The protein below binds the small molecule below.
Small molecule (SMILES): O=c1[nH]cnc2c([C@@H]3N[C@H](CO)[C@@H](O)[C@H]3O)c[nH]c12

Sequence of chain 1.C:
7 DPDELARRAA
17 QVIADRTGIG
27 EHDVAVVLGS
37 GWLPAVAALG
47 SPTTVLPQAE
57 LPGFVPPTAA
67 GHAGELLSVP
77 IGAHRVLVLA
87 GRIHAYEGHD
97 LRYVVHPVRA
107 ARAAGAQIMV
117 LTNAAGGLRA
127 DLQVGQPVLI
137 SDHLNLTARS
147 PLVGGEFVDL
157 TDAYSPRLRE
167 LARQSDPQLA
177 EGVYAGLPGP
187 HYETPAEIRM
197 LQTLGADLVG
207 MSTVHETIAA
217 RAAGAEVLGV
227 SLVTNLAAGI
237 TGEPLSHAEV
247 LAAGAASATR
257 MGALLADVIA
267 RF

Binding-site contacts:
Ligand atom N3 contacts residue MET207 of chain 1.C at 3.4 Å.
Ligand atom N1 contacts residue GLU189 of chain 1.C at 2.7 Å (salt-bridge).
Ligand atom C4 contacts residue VAL205 of chain 1.C at 3.8 Å (hydrophobic).
Ligand atom C8 contacts residue ASN231 of chain 1.C at 3.7 Å.
Ligand atom N1 contacts residue VAL205 of chain 1.C at 3.7 Å.
Ligand atom O6 contacts residue LEU241 of chain 1.C at 3.6 Å.
Ligand atom C5' contacts residue TYR188 of chain 1.C at 3.4 Å (hydrophobic).
Ligand atom N4' contacts residue PO41 of chain 1.H at 3.3 Å (h-bond).
Ligand atom C2 contacts residue MET207 of chain 1.C at 3.6 Å (hydrophobic).
Ligand atom C5 contacts residue VAL205 of chain 1.C at 3.8 Å (hydrophobic).
Ligand atom O5' contacts residue TYR188 of chain 1.C at 2.8 Å (h-bond).
Ligand atom C4' contacts residue PO41 of chain 1.H at 3.4 Å.
Ligand atom O2' contacts residue PO41 of chain 1.H at 3.1 Å (h-bond).
Ligand atom C8 contacts residue ALA120 of chain 1.C at 3.4 Å (hydrophobic).
Ligand atom C3' contacts residue PO41 of chain 1.H at 3.5 Å.
Ligand atom C6 contacts residue GLU189 of chain 1.C at 3.7 Å.
Ligand atom C2 contacts residue GLU189 of chain 1.C at 3.2 Å.
Ligand atom C8 contacts residue THR230 of chain 1.C at 3.7 Å.
Ligand atom C2 contacts residue VAL205 of chain 1.C at 3.8 Å (hydrophobic).
Ligand atom C2' contacts residue MET207 of chain 1.C at 3.6 Å (hydrophobic).
Ligand atom N3 contacts residue GLY206 of chain 1.C at 3.5 Å.
Ligand atom O6 contacts residue ASN231 of chain 1.C at 3.0 Å (h-bond).
Ligand atom C5' contacts residue HIS243 of chain 1.C at 3.4 Å.
Ligand atom C5' contacts residue PHE153 of chain 1.A at 3.6 Å (hydrophobic).
Ligand atom O2' contacts residue MET207 of chain 1.C at 2.8 Å (h-bond).
Ligand atom N7 contacts residue GLY122 of chain 1.C at 3.6 Å.
Ligand atom C3' contacts residue MET207 of chain 1.C at 3.7 Å (hydrophobic).
Ligand atom O3' contacts residue TYR92 of chain 1.C at 2.9 Å (h-bond).
Ligand atom O5' contacts residue HIS243 of chain 1.C at 2.5 Å (h-bond).
Ligand atom C1' contacts residue PO41 of chain 1.H at 3.7 Å.
Ligand atom C1' contacts residue ALA120 of chain 1.C at 3.2 Å (hydrophobic).
Ligand atom O3' contacts residue HIS90 of chain 1.C at 3.6 Å (h-bond).
Ligand atom N7 contacts residue ALA121 of chain 1.C at 3.7 Å.
Ligand atom C5 contacts residue GLY122 of chain 1.C at 3.7 Å.
Ligand atom O6 contacts residue GLY122 of chain 1.C at 3.4 Å.
Ligand atom C6 contacts residue VAL205 of chain 1.C at 3.8 Å (hydrophobic).
Ligand atom C9 contacts residue ALA120 of chain 1.C at 3.3 Å (hydrophobic).
Ligand atom N7 contacts residue ASN231 of chain 1.C at 2.8 Å (h-bond).
Ligand atom O3' contacts residue PO41 of chain 1.H at 2.8 Å (h-bond).
Ligand atom C6 contacts residue GLY122 of chain 1.C at 3.8 Å.

Sequence of chain 1.A:
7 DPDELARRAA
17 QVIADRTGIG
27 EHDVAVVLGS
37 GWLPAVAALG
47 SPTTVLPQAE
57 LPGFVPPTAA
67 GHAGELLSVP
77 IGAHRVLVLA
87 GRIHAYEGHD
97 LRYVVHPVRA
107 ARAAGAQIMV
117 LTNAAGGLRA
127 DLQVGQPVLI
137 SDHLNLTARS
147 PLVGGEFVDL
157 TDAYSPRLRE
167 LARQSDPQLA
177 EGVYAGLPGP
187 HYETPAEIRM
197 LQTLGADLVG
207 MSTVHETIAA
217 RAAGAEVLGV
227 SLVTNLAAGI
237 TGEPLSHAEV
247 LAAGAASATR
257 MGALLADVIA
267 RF